Sequence of chain 1.A:
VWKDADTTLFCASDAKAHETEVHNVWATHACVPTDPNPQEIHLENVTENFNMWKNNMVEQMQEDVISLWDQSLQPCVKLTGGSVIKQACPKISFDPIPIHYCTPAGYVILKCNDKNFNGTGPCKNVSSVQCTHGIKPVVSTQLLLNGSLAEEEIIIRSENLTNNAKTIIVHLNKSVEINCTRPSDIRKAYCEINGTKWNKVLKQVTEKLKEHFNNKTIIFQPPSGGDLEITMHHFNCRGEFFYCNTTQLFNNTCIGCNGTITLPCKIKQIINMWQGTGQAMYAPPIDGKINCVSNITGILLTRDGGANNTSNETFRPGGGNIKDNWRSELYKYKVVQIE

The small molecule below binds the protein below.
Small molecule (SMILES): CC(=O)N[C@@H]1[C@@H](O)[C@H](O)[C@@H](CO)O[C@H]1O

Binding-site contacts:
Ligand atom C7 contacts residue MET240 of chain 1.A at 4.2 Å (hydrophobic).
Ligand atom C1 contacts residue ASN253 of chain 1.A at 1.4 Å.
Ligand atom O5 contacts residue ASN253 of chain 1.A at 2.3 Å (h-bond).
Ligand atom C2 contacts residue ASN253 of chain 1.A at 2.5 Å.
Ligand atom C5 contacts residue THR255 of chain 1.A at 4.0 Å.
Ligand atom C3 contacts residue ASN253 of chain 1.A at 3.8 Å.
Ligand atom N2 contacts residue ASN253 of chain 1.A at 3.0 Å (h-bond).
Ligand atom C8 contacts residue MET240 of chain 1.A at 3.9 Å (hydrophobic).
Ligand atom C8 contacts residue THR239 of chain 1.A at 3.9 Å.
Ligand atom C4 contacts residue ASN253 of chain 1.A at 4.2 Å.
Ligand atom C1 contacts residue THR255 of chain 1.A at 3.5 Å.
Ligand atom C7 contacts residue ASN253 of chain 1.A at 3.7 Å.
Ligand atom C5 contacts residue ASN253 of chain 1.A at 3.7 Å.
Ligand atom O7 contacts residue ASN253 of chain 1.A at 4.0 Å.
Ligand atom O5 contacts residue THR255 of chain 1.A at 3.9 Å.